Sequence of chain 2.D:
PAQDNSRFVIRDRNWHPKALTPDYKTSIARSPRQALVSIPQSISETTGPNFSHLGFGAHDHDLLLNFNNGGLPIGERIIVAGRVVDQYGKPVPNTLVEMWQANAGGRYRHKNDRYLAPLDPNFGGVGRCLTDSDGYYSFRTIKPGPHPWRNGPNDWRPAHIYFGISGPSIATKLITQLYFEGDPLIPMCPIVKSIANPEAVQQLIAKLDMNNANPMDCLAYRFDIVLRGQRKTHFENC

Sequence of chain 2.C:
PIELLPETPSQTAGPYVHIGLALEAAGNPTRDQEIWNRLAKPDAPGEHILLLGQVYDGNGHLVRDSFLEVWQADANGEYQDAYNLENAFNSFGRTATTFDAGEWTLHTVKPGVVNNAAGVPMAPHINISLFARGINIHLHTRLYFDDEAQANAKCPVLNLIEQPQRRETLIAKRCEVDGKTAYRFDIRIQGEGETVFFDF

Binding-site contacts:
Ligand atom C7 contacts residue PRO15 of chain 2.C at 3.7 Å (hydrophobic).
Ligand atom O2 contacts residue ARG150 of chain 2.D at 3.4 Å (salt-bridge).
Ligand atom O2 contacts residue TRP149 of chain 2.D at 3.6 Å.
Ligand atom C4 contacts residue TYR162 of chain 2.D at 3.7 Å (hydrophobic).
Ligand atom C4 contacts residue HIS147 of chain 2.D at 4.0 Å.
Ligand atom O1 contacts residue TYR16 of chain 2.C at 3.6 Å (h-bond).
Ligand atom C2 contacts residue PRO15 of chain 2.C at 3.3 Å (hydrophobic).
Ligand atom O4 contacts residue HIS160 of chain 2.D at 3.2 Å (h-bond).
Ligand atom O4 contacts residue TYR108 of chain 2.D at 3.8 Å.
Ligand atom C5 contacts residue TRP149 of chain 2.D at 3.8 Å (hydrophobic).
Ligand atom O1 contacts residue HIS147 of chain 2.D at 3.0 Å (h-bond).
Ligand atom O3 contacts residue FE1 of chain 2.R at 2.2 Å.
Ligand atom C8 contacts residue HIS147 of chain 2.D at 4.0 Å.
Ligand atom C8 contacts residue TYR16 of chain 2.C at 4.1 Å (hydrophobic).
Ligand atom C1 contacts residue TRP149 of chain 2.D at 4.0 Å (hydrophobic).
Ligand atom C7 contacts residue TYR16 of chain 2.C at 4.1 Å (hydrophobic).
Ligand atom C3 contacts residue TYR108 of chain 2.D at 4.1 Å (hydrophobic).
Ligand atom C3 contacts residue TYR16 of chain 2.C at 4.0 Å (hydrophobic).
Ligand atom C4 contacts residue ARG157 of chain 2.D at 3.8 Å.
Ligand atom C3 contacts residue FE1 of chain 2.R at 2.9 Å.
Ligand atom O1 contacts residue TRP149 of chain 2.D at 3.8 Å.
Ligand atom C2 contacts residue TYR16 of chain 2.C at 3.4 Å (hydrophobic).
Ligand atom O4 contacts residue TYR162 of chain 2.D at 3.0 Å (h-bond).
Ligand atom O1 contacts residue PRO148 of chain 2.D at 4.0 Å.
Ligand atom C5 contacts residue ARG157 of chain 2.D at 3.6 Å.
Ligand atom C3 contacts residue HIS147 of chain 2.D at 4.0 Å.
Ligand atom C6 contacts residue TRP149 of chain 2.D at 3.3 Å (hydrophobic).
Ligand atom C3 contacts residue TYR162 of chain 2.D at 3.8 Å (hydrophobic).
Ligand atom O4 contacts residue ARG157 of chain 2.D at 2.8 Å (salt-bridge).
Ligand atom C8 contacts residue TRP149 of chain 2.D at 3.6 Å (hydrophobic).
Ligand atom C5 contacts residue FE1 of chain 2.R at 4.2 Å.
Ligand atom C4 contacts residue FE1 of chain 2.R at 2.9 Å.
Ligand atom C3 contacts residue PRO15 of chain 2.C at 4.0 Å (hydrophobic).
Ligand atom O3 contacts residue TYR108 of chain 2.D at 3.1 Å (h-bond).
Ligand atom C2 contacts residue HIS147 of chain 2.D at 3.7 Å.
Ligand atom O3 contacts residue TYR162 of chain 2.D at 3.2 Å (h-bond).
Ligand atom C1 contacts residue PRO15 of chain 2.C at 3.7 Å (hydrophobic).
Ligand atom O3 contacts residue TYR16 of chain 2.C at 3.5 Å.
Ligand atom O4 contacts residue FE1 of chain 2.R at 2.0 Å.
Ligand atom C1 contacts residue HIS147 of chain 2.D at 4.0 Å.

A small-molecule ligand and the protein it binds are described below.
Small molecule (SMILES): O=C(O)Cc1ccc(O)c(O)c1